Binding-site contacts:
Ligand atom C1 contacts residue ASN74 of chain 4.A at 1.4 Å.
Ligand atom C2 contacts residue TRP366 of chain 4.A at 4.2 Å (hydrophobic).
Ligand atom N2 contacts residue TRP366 of chain 4.A at 3.4 Å.
Ligand atom C4 contacts residue ASN74 of chain 4.A at 4.2 Å.
Ligand atom C5 contacts residue ASN74 of chain 4.A at 3.7 Å.
Ligand atom O5 contacts residue ASN74 of chain 4.A at 2.4 Å (h-bond).
Ligand atom C7 contacts residue TRP366 of chain 4.A at 4.1 Å (hydrophobic).
Ligand atom O7 contacts residue ASN74 of chain 4.A at 3.7 Å.
Ligand atom C8 contacts residue TRP366 of chain 4.A at 3.7 Å (hydrophobic).
Ligand atom O4 contacts residue TRP366 of chain 4.A at 4.2 Å.
Ligand atom C2 contacts residue ASN74 of chain 4.A at 2.5 Å.
Ligand atom C5 contacts residue TRP366 of chain 4.A at 4.2 Å (hydrophobic).
Ligand atom N2 contacts residue ASN74 of chain 4.A at 2.9 Å (h-bond).
Ligand atom C7 contacts residue ASN74 of chain 4.A at 3.5 Å.
Ligand atom C1 contacts residue TRP366 of chain 4.A at 3.9 Å (hydrophobic).
Ligand atom C3 contacts residue TRP366 of chain 4.A at 3.9 Å (hydrophobic).
Ligand atom O3 contacts residue TRP366 of chain 4.A at 4.4 Å.
Ligand atom C3 contacts residue ASN74 of chain 4.A at 3.8 Å.

Sequence of chain 4.A:
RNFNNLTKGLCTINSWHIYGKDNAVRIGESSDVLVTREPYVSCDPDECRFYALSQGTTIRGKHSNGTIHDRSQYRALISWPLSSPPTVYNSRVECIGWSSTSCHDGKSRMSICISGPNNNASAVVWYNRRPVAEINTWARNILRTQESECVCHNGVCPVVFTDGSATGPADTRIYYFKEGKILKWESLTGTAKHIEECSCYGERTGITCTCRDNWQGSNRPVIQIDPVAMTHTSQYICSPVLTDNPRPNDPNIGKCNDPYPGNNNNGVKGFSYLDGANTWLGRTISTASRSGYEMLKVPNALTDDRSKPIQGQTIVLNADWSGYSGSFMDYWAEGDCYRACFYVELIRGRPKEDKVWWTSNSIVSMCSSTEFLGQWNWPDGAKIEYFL

This small molecule binds to this protein.
Small molecule (SMILES): CC(=O)N[C@@H]1[C@@H](O)[C@H](O)[C@@H](CO)O[C@H]1O